Sequence of chain 15.A:
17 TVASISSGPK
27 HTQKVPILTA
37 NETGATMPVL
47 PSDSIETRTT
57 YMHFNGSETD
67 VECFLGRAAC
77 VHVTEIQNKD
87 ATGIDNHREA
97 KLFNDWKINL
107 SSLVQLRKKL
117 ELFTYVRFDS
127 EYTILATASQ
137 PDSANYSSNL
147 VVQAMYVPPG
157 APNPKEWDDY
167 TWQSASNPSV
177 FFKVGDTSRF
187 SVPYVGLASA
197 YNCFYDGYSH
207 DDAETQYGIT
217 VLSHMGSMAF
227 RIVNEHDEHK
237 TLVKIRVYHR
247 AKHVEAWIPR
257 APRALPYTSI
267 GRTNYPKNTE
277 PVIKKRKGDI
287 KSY

Binding-site contacts:
Ligand atom C4B contacts residue LEU106 of chain 15.A at 4.0 Å (hydrophobic).
Ligand atom C5C contacts residue ILE104 of chain 15.A at 3.8 Å (hydrophobic).
Ligand atom C31 contacts residue SER175 of chain 15.A at 3.6 Å.
Ligand atom C4 contacts residue MET224 of chain 15.A at 3.8 Å (hydrophobic).
Ligand atom C4 contacts residue PHE186 of chain 15.A at 3.6 Å (hydrophobic).
Ligand atom O1 contacts residue PHE186 of chain 15.A at 3.5 Å.
Ligand atom C4C contacts residue ILE104 of chain 15.A at 3.9 Å (hydrophobic).
Ligand atom C3C contacts residue TYR128 of chain 15.A at 3.9 Å (hydrophobic).
Ligand atom C5 contacts residue TYR152 of chain 15.A at 3.8 Å (hydrophobic).
Ligand atom C31 contacts residue ALA150 of chain 15.A at 3.1 Å (hydrophobic).
Ligand atom C7C contacts residue TYR128 of chain 15.A at 3.6 Å (hydrophobic).
Ligand atom C6B contacts residue LEU106 of chain 15.A at 4.0 Å (hydrophobic).
Ligand atom C31 contacts residue VAL176 of chain 15.A at 3.3 Å (hydrophobic).
Ligand atom C6C contacts residue VAL191 of chain 15.A at 3.2 Å (hydrophobic).
Ligand atom C5B contacts residue LEU106 of chain 15.A at 3.8 Å (hydrophobic).
Ligand atom C7C contacts residue TYR197 of chain 15.A at 3.8 Å (hydrophobic).
Ligand atom C6B contacts residue TYR197 of chain 15.A at 3.7 Å (hydrophobic).
Ligand atom O1B contacts residue ILE104 of chain 15.A at 3.9 Å.
Ligand atom C3C contacts residue VAL188 of chain 15.A at 3.3 Å (hydrophobic).
Ligand atom CM1 contacts residue SER107 of chain 15.A at 3.9 Å.
Ligand atom N2 contacts residue ALA24 of chain 15.C at 3.4 Å.
Ligand atom O1 contacts residue TYR152 of chain 15.A at 3.9 Å.
Ligand atom N2 contacts residue PHE186 of chain 15.A at 3.7 Å.
Ligand atom C5 contacts residue PHE186 of chain 15.A at 3.5 Å (hydrophobic).
Ligand atom C4C contacts residue TYR152 of chain 15.A at 3.8 Å (hydrophobic).
Ligand atom C2C contacts residue VAL188 of chain 15.A at 3.2 Å (hydrophobic).
Ligand atom C4 contacts residue TYR152 of chain 15.A at 3.9 Å (hydrophobic).
Ligand atom O1B contacts residue TYR128 of chain 15.A at 3.9 Å.
Ligand atom C2C contacts residue TYR152 of chain 15.A at 4.0 Å (hydrophobic).
Ligand atom N2 contacts residue PRO174 of chain 15.A at 3.9 Å.
Ligand atom O1 contacts residue VAL188 of chain 15.A at 3.8 Å.
Ligand atom C5B contacts residue TYR197 of chain 15.A at 3.8 Å (hydrophobic).
Ligand atom C5C contacts residue TYR128 of chain 15.A at 3.5 Å (hydrophobic).
Ligand atom C31 contacts residue PRO174 of chain 15.A at 3.4 Å (hydrophobic).
Ligand atom C3 contacts residue PRO174 of chain 15.A at 3.8 Å (hydrophobic).
Ligand atom C1C contacts residue TYR152 of chain 15.A at 4.0 Å (hydrophobic).
Ligand atom O1 contacts residue ALA24 of chain 15.C at 3.6 Å.
Ligand atom C7C contacts residue VAL191 of chain 15.A at 4.0 Å (hydrophobic).
Ligand atom C3 contacts residue PHE186 of chain 15.A at 3.8 Å (hydrophobic).
Ligand atom C4A contacts residue ASN198 of chain 15.A at 3.9 Å.

Sequence of chain 15.C:
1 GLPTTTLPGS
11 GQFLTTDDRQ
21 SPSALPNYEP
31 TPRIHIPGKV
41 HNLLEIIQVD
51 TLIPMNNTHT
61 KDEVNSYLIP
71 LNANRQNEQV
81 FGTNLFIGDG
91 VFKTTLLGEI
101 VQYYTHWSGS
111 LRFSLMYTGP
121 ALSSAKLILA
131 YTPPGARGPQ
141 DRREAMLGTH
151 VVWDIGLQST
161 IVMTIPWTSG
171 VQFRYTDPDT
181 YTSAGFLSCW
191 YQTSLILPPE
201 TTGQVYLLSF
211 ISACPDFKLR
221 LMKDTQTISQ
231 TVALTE

The small molecule below binds the protein below.
Small molecule (SMILES): Cc1cc(CCCCCCCOc2ccc(C3=N[C@@H](C)CO3)cc2)on1